Binding-site contacts:
Ligand atom O1B contacts residue VAL14 of chain 6.A at 3.2 Å (h-bond).
Ligand atom N7 contacts residue ASN116 of chain 6.A at 3.1 Å (h-bond).
Ligand atom O1A contacts residue GLY15 of chain 6.A at 3.2 Å.
Ligand atom O6 contacts residue ASP119 of chain 6.A at 3.4 Å (salt-bridge).
Ligand atom N1 contacts residue ASP119 of chain 6.A at 2.8 Å (salt-bridge).
Ligand atom O1A contacts residue ALA18 of chain 6.A at 2.8 Å (h-bond).
Ligand atom O1G contacts residue GLN61 of chain 6.A at 3.5 Å.
Ligand atom PG contacts residue MG1 of chain 6.C at 3.2 Å.
Ligand atom O1A contacts residue SER17 of chain 6.A at 3.4 Å (h-bond).
Ligand atom O3G contacts residue GLY12 of chain 6.A at 3.5 Å.
Ligand atom O2' contacts residue VAL29 of chain 6.A at 2.7 Å (h-bond).
Ligand atom O3A contacts residue GLY15 of chain 6.A at 3.2 Å (h-bond).
Ligand atom N3B contacts residue MG1 of chain 6.C at 3.4 Å.
Ligand atom PB contacts residue MG1 of chain 6.C at 3.2 Å.
Ligand atom O2G contacts residue MG1 of chain 6.C at 2.0 Å.
Ligand atom O2G contacts residue THR35 of chain 6.A at 2.9 Å (h-bond).
Ligand atom O3' contacts residue ASP30 of chain 6.A at 2.9 Å (salt-bridge).
Ligand atom O1B contacts residue GLY15 of chain 6.A at 3.0 Å (h-bond).
Ligand atom O6 contacts residue SER145 of chain 6.A at 3.4 Å.
Ligand atom O3G contacts residue GLY60 of chain 6.A at 2.8 Å (h-bond).
Ligand atom O2B contacts residue MG1 of chain 6.C at 2.1 Å.
Ligand atom O1G contacts residue PRO34 of chain 6.A at 3.5 Å.
Ligand atom N2 contacts residue ASP119 of chain 6.A at 2.9 Å (salt-bridge).
Ligand atom O2A contacts residue TYR32 of chain 6.A at 3.5 Å.
Ligand atom O3G contacts residue LYS16 of chain 6.A at 2.6 Å (salt-bridge).
Ligand atom O1G contacts residue TYR32 of chain 6.A at 2.6 Å (h-bond).
Ligand atom N3B contacts residue TYR32 of chain 6.A at 3.4 Å.
Ligand atom C2' contacts residue VAL29 of chain 6.A at 3.4 Å (hydrophobic).
Ligand atom O6 contacts residue ASN116 of chain 6.A at 3.3 Å (h-bond).
Ligand atom C3' contacts residue GLU31 of chain 6.A at 3.5 Å.
Ligand atom O2' contacts residue ASP30 of chain 6.A at 3.1 Å (salt-bridge).
Ligand atom O2B contacts residue LYS16 of chain 6.A at 3.5 Å (salt-bridge).
Ligand atom O2' contacts residue PHE28 of chain 6.A at 3.2 Å.
Ligand atom O6 contacts residue LYS117 of chain 6.A at 3.4 Å.
Ligand atom O4' contacts residue LYS117 of chain 6.A at 3.2 Å (salt-bridge).
Ligand atom N3B contacts residue GLY13 of chain 6.A at 3.1 Å (h-bond).
Ligand atom O6 contacts residue ALA146 of chain 6.A at 2.8 Å (h-bond).
Ligand atom O2B contacts residue SER17 of chain 6.A at 2.9 Å (h-bond).
Ligand atom O1B contacts residue LYS16 of chain 6.A at 2.8 Å (salt-bridge).
Ligand atom O1B contacts residue GLY13 of chain 6.A at 3.6 Å (h-bond).

Sequence of chain 6.A:
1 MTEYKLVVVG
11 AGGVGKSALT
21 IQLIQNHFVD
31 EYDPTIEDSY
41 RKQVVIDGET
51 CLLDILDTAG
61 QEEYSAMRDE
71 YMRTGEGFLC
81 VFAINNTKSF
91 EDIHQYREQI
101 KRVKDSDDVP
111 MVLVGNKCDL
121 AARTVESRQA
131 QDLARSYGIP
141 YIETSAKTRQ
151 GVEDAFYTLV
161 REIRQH

A small-molecule ligand and the protein it binds are described below.
Small molecule (SMILES): Nc1nc2c(ncn2[C@@H]2O[C@H](CO[P](=O)(O)O[P](=O)(O)NP(=O)(O)O)[C@@H](O)[C@H]2O)c(=O)[nH]1